This protein binds this small molecule.
Small molecule (SMILES): CC(=O)N[C@@H]1[C@@H](O)[C@H](O)[C@@H](CO)O[C@H]1O

Binding-site contacts:
Ligand atom C1 contacts residue LEU46 of chain 1.B at 4.3 Å (hydrophobic).
Ligand atom C2 contacts residue ASN53 of chain 1.B at 2.5 Å.
Ligand atom C4 contacts residue ASN53 of chain 1.B at 4.2 Å.
Ligand atom C7 contacts residue ASN53 of chain 1.B at 3.6 Å.
Ligand atom C8 contacts residue TRP92 of chain 1.B at 4.0 Å (hydrophobic).
Ligand atom C8 contacts residue PRO48 of chain 1.B at 3.9 Å (hydrophobic).
Ligand atom O5 contacts residue ASN53 of chain 1.B at 2.2 Å (h-bond).
Ligand atom C8 contacts residue LEU46 of chain 1.B at 3.9 Å (hydrophobic).
Ligand atom C3 contacts residue ASN53 of chain 1.B at 3.8 Å.
Ligand atom C1 contacts residue ASN53 of chain 1.B at 1.4 Å.
Ligand atom N2 contacts residue ASN53 of chain 1.B at 3.1 Å (h-bond).
Ligand atom C7 contacts residue LEU46 of chain 1.B at 4.0 Å (hydrophobic).
Ligand atom N2 contacts residue LEU46 of chain 1.B at 4.0 Å.
Ligand atom C5 contacts residue ASN53 of chain 1.B at 3.6 Å.
Ligand atom O7 contacts residue ASN53 of chain 1.B at 3.6 Å.

Sequence of chain 1.B:
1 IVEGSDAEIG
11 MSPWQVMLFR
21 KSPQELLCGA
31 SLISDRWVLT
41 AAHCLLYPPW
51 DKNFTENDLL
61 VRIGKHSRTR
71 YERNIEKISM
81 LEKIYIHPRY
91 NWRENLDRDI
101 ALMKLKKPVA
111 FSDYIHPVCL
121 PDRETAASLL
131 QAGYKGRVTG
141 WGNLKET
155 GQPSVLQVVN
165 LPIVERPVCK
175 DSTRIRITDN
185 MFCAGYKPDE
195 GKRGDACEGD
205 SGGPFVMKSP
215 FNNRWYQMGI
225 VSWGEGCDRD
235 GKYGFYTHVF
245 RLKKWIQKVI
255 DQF